Binding-site contacts:
Ligand atom N contacts residue GOL1 of chain 1.O at 2.5 Å (h-bond).
Ligand atom CG1 contacts residue HIS70 of chain 1.D at 3.3 Å.
Ligand atom ND2 contacts residue LYS66 of chain 1.D at 2.8 Å (salt-bridge).
Ligand atom OG1 contacts residue ASP77 of chain 1.D at 3.1 Å (salt-bridge).
Ligand atom CG2 contacts residue GOL1 of chain 1.O at 3.5 Å.
Ligand atom CD1 contacts residue MET45 of chain 1.D at 3.3 Å (hydrophobic).
Ligand atom CG2 contacts residue HIS70 of chain 1.D at 3.3 Å.
Ligand atom N contacts residue TYR99 of chain 1.D at 3.1 Å (h-bond).
Ligand atom OD1 contacts residue TRP167 of chain 1.D at 3.0 Å (h-bond).
Ligand atom N contacts residue ASP77 of chain 1.D at 2.8 Å (salt-bridge).
Ligand atom CG contacts residue GLU63 of chain 1.D at 3.3 Å.
Ligand atom CG1 contacts residue GOL1 of chain 1.O at 3.4 Å.
Ligand atom CD2 contacts residue TYR99 of chain 1.D at 3.3 Å (hydrophobic).
Ligand atom O contacts residue THR73 of chain 1.D at 2.8 Å (h-bond).
Ligand atom ND2 contacts residue GLU63 of chain 1.D at 3.5 Å (salt-bridge).
Ligand atom N contacts residue GLU63 of chain 1.D at 3.0 Å (salt-bridge).
Ligand atom CA contacts residue GOL1 of chain 1.O at 3.5 Å.
Ligand atom O contacts residue TYR159 of chain 1.D at 2.6 Å (h-bond).
Ligand atom CG contacts residue GLU63 of chain 1.D at 3.5 Å.
Ligand atom O contacts residue HIS70 of chain 1.D at 2.9 Å.
Ligand atom N contacts residue TYR159 of chain 1.D at 3.4 Å.
Ligand atom CA contacts residue GOL1 of chain 1.O at 3.4 Å.
Ligand atom CA contacts residue GLU63 of chain 1.D at 3.3 Å.
Ligand atom CG1 contacts residue TYR99 of chain 1.D at 3.3 Å (hydrophobic).
Ligand atom N contacts residue TYR7 of chain 1.D at 2.7 Å (h-bond).
Ligand atom C contacts residue GOL1 of chain 1.O at 3.5 Å.
Ligand atom OXT contacts residue TYR84 of chain 1.D at 3.0 Å (h-bond).
Ligand atom O contacts residue TRP147 of chain 1.D at 2.7 Å (h-bond).
Ligand atom O contacts residue LYS146 of chain 1.D at 2.9 Å.
Ligand atom O contacts residue TYR7 of chain 1.D at 3.5 Å.
Ligand atom O contacts residue GOL1 of chain 1.O at 3.3 Å (h-bond).
Ligand atom CG1 contacts residue THR73 of chain 1.D at 3.4 Å.
Ligand atom CB contacts residue GOL1 of chain 1.O at 3.3 Å.
Ligand atom CG2 contacts residue ASP77 of chain 1.D at 3.2 Å.
Ligand atom O contacts residue GOL1 of chain 1.O at 2.8 Å (h-bond).
Ligand atom N contacts residue TYR171 of chain 1.D at 2.6 Å (h-bond).
Ligand atom OG1 contacts residue VAL76 of chain 1.D at 3.5 Å.
Ligand atom O contacts residue LYS66 of chain 1.D at 3.3 Å (salt-bridge).
Ligand atom CG1 contacts residue ARG97 of chain 1.D at 3.4 Å.
Ligand atom OXT contacts residue THR143 of chain 1.D at 2.7 Å (h-bond).

Sequence of chain 1.D:
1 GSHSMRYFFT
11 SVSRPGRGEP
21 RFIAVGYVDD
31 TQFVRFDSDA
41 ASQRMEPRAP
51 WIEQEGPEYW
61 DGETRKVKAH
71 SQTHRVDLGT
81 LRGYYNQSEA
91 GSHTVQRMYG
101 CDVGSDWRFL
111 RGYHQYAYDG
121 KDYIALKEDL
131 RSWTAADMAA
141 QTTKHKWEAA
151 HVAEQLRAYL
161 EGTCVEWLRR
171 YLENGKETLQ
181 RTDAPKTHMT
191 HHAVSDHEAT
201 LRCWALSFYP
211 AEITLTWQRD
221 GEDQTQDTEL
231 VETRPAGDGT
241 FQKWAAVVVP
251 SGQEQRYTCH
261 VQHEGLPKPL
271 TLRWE

This protein binds this small molecule.
Small molecule (SMILES): CSCC[C@H](NC(=O)[C@@H]1CCCN1C(=O)[C@@H](NC(=O)[C@H](CC(C)C)NC(=O)[C@@H](N)CC(N)=O)C(C)C)C(=O)N[C@H](C(=O)N[C@@H](C)C(=O)N[C@H](C(=O)N[C@H](C(=O)O)C(C)C)[C@@H](C)O)C(C)C